Sequence of chain 3.A:
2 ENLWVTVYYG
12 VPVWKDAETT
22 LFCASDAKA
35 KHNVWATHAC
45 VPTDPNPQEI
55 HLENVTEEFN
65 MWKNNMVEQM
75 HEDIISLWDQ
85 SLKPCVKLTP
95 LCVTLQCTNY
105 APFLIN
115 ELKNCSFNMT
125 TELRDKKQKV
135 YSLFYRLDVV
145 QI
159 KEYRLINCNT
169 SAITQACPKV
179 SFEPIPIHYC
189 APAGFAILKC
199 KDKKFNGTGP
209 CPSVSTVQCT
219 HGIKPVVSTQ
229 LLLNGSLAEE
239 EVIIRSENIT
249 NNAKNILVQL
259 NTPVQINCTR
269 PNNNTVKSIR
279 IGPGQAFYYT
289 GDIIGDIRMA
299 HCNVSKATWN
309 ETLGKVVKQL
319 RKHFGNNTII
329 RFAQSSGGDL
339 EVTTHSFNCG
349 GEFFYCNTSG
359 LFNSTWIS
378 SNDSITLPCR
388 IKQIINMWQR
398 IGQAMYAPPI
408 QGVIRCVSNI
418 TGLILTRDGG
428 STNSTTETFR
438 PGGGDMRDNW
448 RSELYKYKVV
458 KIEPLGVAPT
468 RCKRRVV

Binding-site contacts:
Ligand atom N2 contacts residue ASN361 of chain 3.A at 2.8 Å (h-bond).
Ligand atom O5 contacts residue ASN361 of chain 3.A at 2.4 Å (h-bond).
Ligand atom C3 contacts residue ASN361 of chain 3.A at 3.7 Å.
Ligand atom C5 contacts residue ASN361 of chain 3.A at 3.6 Å.
Ligand atom C2 contacts residue ASN361 of chain 3.A at 2.4 Å.
Ligand atom C4 contacts residue ASN361 of chain 3.A at 4.2 Å.
Ligand atom O7 contacts residue ASN361 of chain 3.A at 3.3 Å (h-bond).
Ligand atom C1 contacts residue ASN361 of chain 3.A at 1.4 Å.
Ligand atom C7 contacts residue ASN361 of chain 3.A at 3.6 Å.

This small molecule binds to this protein.
Small molecule (SMILES): CC(=O)N[C@@H]1[C@@H](O)[C@H](O)[C@@H](CO)O[C@H]1O